Sequence of chain 1.SA:
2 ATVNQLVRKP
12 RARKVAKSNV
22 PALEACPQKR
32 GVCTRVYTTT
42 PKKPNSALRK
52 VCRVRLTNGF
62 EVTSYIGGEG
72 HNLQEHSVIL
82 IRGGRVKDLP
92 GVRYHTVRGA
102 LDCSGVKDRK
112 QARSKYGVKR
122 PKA

A small-molecule ligand and the protein it binds are described below.
Small molecule (SMILES): CN[C@@H]1[C@@H](O[C@H]2O[C@H](CO)[C@@H](N)[C@H](O)[C@H]2O)O[C@H]2C[C@@H](N)[C@@H](O[C@H]3[C@H](O)[C@@H](O)[C@H](N)C[C@@H]3N)O[C@@H]2[C@@H]1O

Binding-site contacts:
Ligand atom CB1 contacts residue THR41 of chain 1.SA at 4.2 Å.
Ligand atom OB1 contacts residue THR41 of chain 1.SA at 4.0 Å.
Ligand atom OB3 contacts residue THR41 of chain 1.SA at 3.5 Å.
Ligand atom CB3 contacts residue THR41 of chain 1.SA at 3.8 Å.
Ligand atom CB2 contacts residue THR41 of chain 1.SA at 3.5 Å.
Ligand atom CB4 contacts residue THR41 of chain 1.SA at 3.8 Å.